Binding-site contacts:
Ligand atom C01 contacts residue TRP61 of chain 2.B at 3.7 Å (hydrophobic).
Ligand atom C09 contacts residue TRP89 of chain 2.B at 3.7 Å (hydrophobic).
Ligand atom C02 contacts residue TRP61 of chain 2.B at 4.0 Å (hydrophobic).
Ligand atom C05 contacts residue TRP89 of chain 2.B at 3.8 Å (hydrophobic).
Ligand atom C07 contacts residue TRP89 of chain 2.B at 3.8 Å (hydrophobic).
Ligand atom O12 contacts residue TRP89 of chain 2.B at 3.4 Å (h-bond).
Ligand atom O14 contacts residue GLU47 of chain 2.B at 3.2 Å (salt-bridge).
Ligand atom C07 contacts residue ASP94 of chain 2.B at 3.4 Å.
Ligand atom C16 contacts residue GLU47 of chain 2.B at 3.4 Å.
Ligand atom N15 contacts residue GLU47 of chain 2.B at 2.8 Å (salt-bridge).
Ligand atom C13 contacts residue GLU47 of chain 2.B at 3.4 Å.
Ligand atom O14 contacts residue LYS49 of chain 2.B at 3.9 Å.
Ligand atom C03 contacts residue TRP61 of chain 2.B at 3.6 Å (hydrophobic).
Ligand atom O08 contacts residue TRP89 of chain 2.B at 2.8 Å (h-bond).
Ligand atom N04 contacts residue TRP61 of chain 2.B at 3.9 Å.
Ligand atom O17 contacts residue PHE46 of chain 2.B at 3.3 Å.
Ligand atom O12 contacts residue TRP61 of chain 2.B at 2.7 Å (h-bond).
Ligand atom C10 contacts residue TRP61 of chain 2.B at 4.0 Å (hydrophobic).
Ligand atom O17 contacts residue GLU44 of chain 2.B at 4.1 Å.
Ligand atom O08 contacts residue TYR91 of chain 2.B at 3.4 Å.
Ligand atom O08 contacts residue ASP94 of chain 2.B at 2.8 Å (salt-bridge).
Ligand atom C10 contacts residue TYR91 of chain 2.B at 3.6 Å (hydrophobic).
Ligand atom S11 contacts residue TRP61 of chain 2.B at 3.3 Å (h-bond).
Ligand atom S11 contacts residue GLU269 of chain 4.B at 3.3 Å (salt-bridge).
Ligand atom O17 contacts residue GLU47 of chain 2.B at 2.8 Å (salt-bridge).
Ligand atom O17 contacts residue LEU45 of chain 2.B at 4.2 Å.
Ligand atom S11 contacts residue TYR91 of chain 2.B at 3.6 Å.
Ligand atom C06 contacts residue ASP94 of chain 2.B at 3.3 Å.
Ligand atom S11 contacts residue ARG64 of chain 2.B at 4.0 Å.
Ligand atom C09 contacts residue TYR91 of chain 2.B at 3.4 Å (hydrophobic).
Ligand atom N04 contacts residue PHE46 of chain 2.B at 4.2 Å.
Ligand atom C01 contacts residue LEU45 of chain 2.B at 3.8 Å (hydrophobic).
Ligand atom O14 contacts residue ASP94 of chain 2.B at 4.0 Å.
Ligand atom O14 contacts residue PHE46 of chain 2.B at 3.9 Å.
Ligand atom C13 contacts residue PHE46 of chain 2.B at 3.8 Å (hydrophobic).
Ligand atom N15 contacts residue PHE46 of chain 2.B at 3.8 Å.
Ligand atom C07 contacts residue TYR91 of chain 2.B at 3.6 Å (hydrophobic).
Ligand atom C09 contacts residue TRP61 of chain 2.B at 3.8 Å (hydrophobic).
Ligand atom C05 contacts residue TRP61 of chain 2.B at 3.8 Å (hydrophobic).
Ligand atom C16 contacts residue PHE46 of chain 2.B at 3.8 Å (hydrophobic).

The small molecule below binds the protein below.
Small molecule (SMILES): Cc1cn([C@H]2C[C@H](O)[C@@H](CS)O2)c(=O)[nH]c1=O

Sequence of chain 4.B:
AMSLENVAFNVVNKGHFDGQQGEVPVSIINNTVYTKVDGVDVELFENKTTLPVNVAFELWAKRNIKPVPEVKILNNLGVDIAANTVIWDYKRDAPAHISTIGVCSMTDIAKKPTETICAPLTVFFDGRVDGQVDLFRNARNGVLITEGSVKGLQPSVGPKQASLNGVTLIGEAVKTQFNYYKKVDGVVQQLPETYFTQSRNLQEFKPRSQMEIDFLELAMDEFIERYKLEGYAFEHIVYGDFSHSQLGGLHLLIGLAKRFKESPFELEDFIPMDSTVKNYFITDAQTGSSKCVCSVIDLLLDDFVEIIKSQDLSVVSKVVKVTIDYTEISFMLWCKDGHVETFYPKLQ

Sequence of chain 2.B:
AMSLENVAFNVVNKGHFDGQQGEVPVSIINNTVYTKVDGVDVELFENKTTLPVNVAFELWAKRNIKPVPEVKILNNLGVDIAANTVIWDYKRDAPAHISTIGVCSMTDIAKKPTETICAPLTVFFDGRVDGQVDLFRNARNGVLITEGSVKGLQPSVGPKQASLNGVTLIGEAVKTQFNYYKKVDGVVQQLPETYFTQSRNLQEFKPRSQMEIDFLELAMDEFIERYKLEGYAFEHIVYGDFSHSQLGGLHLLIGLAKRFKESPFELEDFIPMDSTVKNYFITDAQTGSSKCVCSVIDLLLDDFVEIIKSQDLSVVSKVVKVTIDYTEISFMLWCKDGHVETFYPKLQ